Sequence of chain 1.C:
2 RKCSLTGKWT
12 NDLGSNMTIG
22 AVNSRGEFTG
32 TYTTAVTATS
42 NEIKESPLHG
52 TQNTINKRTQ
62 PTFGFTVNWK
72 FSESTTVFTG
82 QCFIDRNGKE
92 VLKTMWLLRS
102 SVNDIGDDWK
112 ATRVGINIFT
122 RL

This protein binds this small molecule.
Small molecule (SMILES): CC(=O)N[C@@H]1[C@@H](O)[C@H](O)[C@@H](CO)O[C@H]1O

Binding-site contacts:
Ligand atom O7 contacts residue THR35 of chain 1.C at 4.2 Å.
Ligand atom O7 contacts residue SER16 of chain 1.C at 4.3 Å.
Ligand atom C3 contacts residue ASN17 of chain 1.C at 3.8 Å.
Ligand atom N2 contacts residue ASN17 of chain 1.C at 3.0 Å (h-bond).
Ligand atom C8 contacts residue ASN17 of chain 1.C at 3.7 Å.
Ligand atom C2 contacts residue ASN17 of chain 1.C at 2.5 Å.
Ligand atom C1 contacts residue ASN17 of chain 1.C at 1.3 Å.
Ligand atom O5 contacts residue LEU123 of chain 1.C at 4.4 Å.
Ligand atom C6 contacts residue LEU123 of chain 1.C at 4.3 Å (hydrophobic).
Ligand atom C7 contacts residue ASN17 of chain 1.C at 3.5 Å.
Ligand atom N2 contacts residue GLY15 of chain 1.C at 3.4 Å (h-bond).
Ligand atom O7 contacts residue ASN17 of chain 1.C at 4.3 Å.
Ligand atom O7 contacts residue THR34 of chain 1.C at 3.8 Å.
Ligand atom C5 contacts residue ASN17 of chain 1.C at 3.6 Å.
Ligand atom C4 contacts residue ASN17 of chain 1.C at 4.3 Å.
Ligand atom O7 contacts residue ALA36 of chain 1.C at 4.0 Å.
Ligand atom O7 contacts residue GLY15 of chain 1.C at 3.2 Å (h-bond).
Ligand atom C7 contacts residue THR34 of chain 1.C at 4.4 Å.
Ligand atom C2 contacts residue GLY15 of chain 1.C at 4.4 Å.
Ligand atom O5 contacts residue ASN17 of chain 1.C at 2.4 Å (h-bond).
Ligand atom C8 contacts residue THR34 of chain 1.C at 3.6 Å.
Ligand atom C7 contacts residue GLY15 of chain 1.C at 3.7 Å.
Ligand atom C1 contacts residue GLY15 of chain 1.C at 4.4 Å.